A small-molecule ligand and the protein it binds are described below.
Small molecule (SMILES): Nc1ncnc2c1ncn2[C@@H]1O[C@H](CO[P](=O)(O)O[P](=O)(O)NP(=O)(O)O)[C@@H](O)[C@H]1O

Sequence of chain 1.A:
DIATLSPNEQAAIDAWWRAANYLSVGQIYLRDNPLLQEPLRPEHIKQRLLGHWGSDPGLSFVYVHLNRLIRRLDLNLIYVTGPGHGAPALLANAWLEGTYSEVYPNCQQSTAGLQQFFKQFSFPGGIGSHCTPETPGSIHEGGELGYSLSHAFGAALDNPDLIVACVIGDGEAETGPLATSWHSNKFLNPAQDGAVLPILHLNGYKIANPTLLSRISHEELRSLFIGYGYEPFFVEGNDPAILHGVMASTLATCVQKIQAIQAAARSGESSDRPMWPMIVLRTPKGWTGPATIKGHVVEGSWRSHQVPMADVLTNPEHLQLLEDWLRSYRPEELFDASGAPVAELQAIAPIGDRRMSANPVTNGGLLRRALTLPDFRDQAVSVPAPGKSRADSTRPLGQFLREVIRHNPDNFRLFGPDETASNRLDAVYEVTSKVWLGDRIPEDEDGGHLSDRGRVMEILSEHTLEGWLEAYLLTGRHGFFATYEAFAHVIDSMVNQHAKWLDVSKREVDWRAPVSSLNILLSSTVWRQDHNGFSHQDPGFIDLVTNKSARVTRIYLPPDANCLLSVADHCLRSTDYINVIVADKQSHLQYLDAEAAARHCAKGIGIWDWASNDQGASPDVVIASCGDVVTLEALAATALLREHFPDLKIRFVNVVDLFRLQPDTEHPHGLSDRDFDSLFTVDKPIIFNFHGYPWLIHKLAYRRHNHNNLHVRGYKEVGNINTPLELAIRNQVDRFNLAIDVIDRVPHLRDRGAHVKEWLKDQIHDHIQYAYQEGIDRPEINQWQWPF

Binding-site contacts:
Ligand atom O1B contacts residue ARG721 of chain 1.A at 3.0 Å (salt-bridge).
Ligand atom O5' contacts residue HIS706 of chain 1.A at 3.6 Å (h-bond).
Ligand atom C8 contacts residue HIS706 of chain 1.A at 3.8 Å.
Ligand atom O4' contacts residue HIS706 of chain 1.A at 2.8 Å.
Ligand atom O3G contacts residue TYR710 of chain 1.B at 3.2 Å (h-bond).
Ligand atom C6 contacts residue HIS706 of chain 1.A at 3.6 Å.
Ligand atom C4 contacts residue TYR710 of chain 1.B at 3.8 Å (hydrophobic).
Ligand atom N1 contacts residue HIS706 of chain 1.A at 3.4 Å (h-bond).
Ligand atom C3' contacts residue TYR710 of chain 1.B at 3.2 Å (hydrophobic).
Ligand atom O1B contacts residue HIS719 of chain 1.A at 3.8 Å.
Ligand atom O1B contacts residue ARG753 of chain 1.A at 2.7 Å (salt-bridge).
Ligand atom O3' contacts residue TYR710 of chain 1.B at 3.7 Å.
Ligand atom C6 contacts residue TYR710 of chain 1.B at 3.7 Å (hydrophobic).
Ligand atom N3 contacts residue HIS706 of chain 1.A at 2.8 Å (h-bond).
Ligand atom C1' contacts residue TRP703 of chain 1.A at 3.7 Å (hydrophobic).
Ligand atom N6 contacts residue TYR710 of chain 1.B at 3.8 Å.
Ligand atom C2 contacts residue HIS706 of chain 1.A at 2.9 Å.
Ligand atom O1A contacts residue HIS706 of chain 1.A at 3.2 Å (h-bond).
Ligand atom O2A contacts residue HIS706 of chain 1.A at 2.5 Å (h-bond).
Ligand atom O2A contacts residue HIS719 of chain 1.A at 3.7 Å.
Ligand atom N1 contacts residue TYR710 of chain 1.B at 3.4 Å.
Ligand atom O2A contacts residue LEU718 of chain 1.A at 3.7 Å.
Ligand atom C2 contacts residue TYR710 of chain 1.B at 3.3 Å (hydrophobic).
Ligand atom PA contacts residue HIS706 of chain 1.A at 3.2 Å.
Ligand atom N9 contacts residue HIS706 of chain 1.A at 3.4 Å.
Ligand atom O3A contacts residue VAL720 of chain 1.A at 3.7 Å.
Ligand atom N3 contacts residue TYR710 of chain 1.B at 3.4 Å.
Ligand atom C2' contacts residue TYR710 of chain 1.B at 3.4 Å (hydrophobic).
Ligand atom N7 contacts residue HIS706 of chain 1.A at 3.7 Å.
Ligand atom C5 contacts residue TYR710 of chain 1.B at 3.7 Å (hydrophobic).
Ligand atom C5 contacts residue HIS706 of chain 1.A at 3.5 Å.
Ligand atom O2B contacts residue HIS719 of chain 1.A at 3.2 Å (h-bond).
Ligand atom N6 contacts residue ANP1 of chain 1.F at 3.4 Å (h-bond).
Ligand atom C4 contacts residue HIS706 of chain 1.A at 3.1 Å.
Ligand atom O3G contacts residue ARG711 of chain 1.B at 2.7 Å (salt-bridge).
Ligand atom C5' contacts residue PRO702 of chain 1.A at 3.8 Å (hydrophobic).
Ligand atom C5' contacts residue VAL720 of chain 1.A at 3.7 Å (hydrophobic).
Ligand atom N6 contacts residue HIS715 of chain 1.B at 3.8 Å.
Ligand atom C1' contacts residue HIS706 of chain 1.A at 3.6 Å.
Ligand atom O2A contacts residue VAL720 of chain 1.A at 2.8 Å (h-bond).

Sequence of chain 1.B:
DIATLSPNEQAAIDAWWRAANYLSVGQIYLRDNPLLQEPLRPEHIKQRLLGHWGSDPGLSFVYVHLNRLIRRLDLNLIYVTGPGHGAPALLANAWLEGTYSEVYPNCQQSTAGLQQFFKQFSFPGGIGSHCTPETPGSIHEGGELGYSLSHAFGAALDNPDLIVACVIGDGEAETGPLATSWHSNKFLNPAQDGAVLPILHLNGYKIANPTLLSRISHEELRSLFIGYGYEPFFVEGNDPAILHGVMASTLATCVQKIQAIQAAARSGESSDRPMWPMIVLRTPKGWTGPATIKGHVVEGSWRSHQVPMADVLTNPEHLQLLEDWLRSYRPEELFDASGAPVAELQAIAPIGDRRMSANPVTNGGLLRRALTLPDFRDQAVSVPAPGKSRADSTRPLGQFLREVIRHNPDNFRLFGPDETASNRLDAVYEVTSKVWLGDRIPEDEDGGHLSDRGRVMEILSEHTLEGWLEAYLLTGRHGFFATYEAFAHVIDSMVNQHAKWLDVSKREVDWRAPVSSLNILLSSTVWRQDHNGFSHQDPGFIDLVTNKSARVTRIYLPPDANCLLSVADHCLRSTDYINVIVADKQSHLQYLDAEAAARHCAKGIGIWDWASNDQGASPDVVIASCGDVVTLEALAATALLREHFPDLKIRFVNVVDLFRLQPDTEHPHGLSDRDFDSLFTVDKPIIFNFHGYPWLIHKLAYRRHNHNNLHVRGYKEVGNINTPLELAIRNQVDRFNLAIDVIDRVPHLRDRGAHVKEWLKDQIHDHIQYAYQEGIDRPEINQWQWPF